Sequence of chain 1.A:
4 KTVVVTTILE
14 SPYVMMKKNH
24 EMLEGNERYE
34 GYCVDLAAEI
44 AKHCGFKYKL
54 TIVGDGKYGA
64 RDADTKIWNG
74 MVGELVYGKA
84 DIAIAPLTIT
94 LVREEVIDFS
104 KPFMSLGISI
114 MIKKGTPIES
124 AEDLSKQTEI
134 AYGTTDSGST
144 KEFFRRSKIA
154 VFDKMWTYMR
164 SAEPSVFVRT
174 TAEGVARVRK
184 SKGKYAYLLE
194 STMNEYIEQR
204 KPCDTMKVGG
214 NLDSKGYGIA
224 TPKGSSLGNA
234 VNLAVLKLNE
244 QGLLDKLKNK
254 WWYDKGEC

Binding-site contacts:
Ligand atom CE2 contacts residue MET196 of chain 1.A at 3.9 Å (hydrophobic).
Ligand atom OT2 contacts residue LEU90 of chain 1.A at 3.5 Å.
Ligand atom CA contacts residue GLU193 of chain 1.A at 3.5 Å.
Ligand atom OT2 contacts residue TYR61 of chain 1.A at 3.6 Å.
Ligand atom OE1 contacts residue GLU193 of chain 1.A at 4.1 Å.
Ligand atom OT2 contacts residue THR91 of chain 1.A at 2.9 Å (h-bond).
Ligand atom OE1 contacts residue THR143 of chain 1.A at 2.8 Å (h-bond).
Ligand atom N contacts residue GLU193 of chain 1.A at 2.8 Å (salt-bridge).
Ligand atom N contacts residue THR91 of chain 1.A at 3.0 Å (h-bond).
Ligand atom N contacts residue TYR220 of chain 1.A at 3.5 Å.
Ligand atom C contacts residue THR91 of chain 1.A at 3.8 Å.
Ligand atom CE2 contacts residue GLU193 of chain 1.A at 3.5 Å.
Ligand atom C contacts residue ARG96 of chain 1.A at 3.5 Å.
Ligand atom CE2 contacts residue TYR61 of chain 1.A at 3.3 Å (hydrophobic).
Ligand atom OT1 contacts residue GLY141 of chain 1.A at 3.2 Å.
Ligand atom CD1 contacts residue THR143 of chain 1.A at 3.9 Å.
Ligand atom CB contacts residue GLU193 of chain 1.A at 4.0 Å.
Ligand atom OT1 contacts residue SER142 of chain 1.A at 2.9 Å (h-bond).
Ligand atom CA contacts residue THR91 of chain 1.A at 3.5 Å.
Ligand atom N contacts residue PRO89 of chain 1.A at 2.7 Å (h-bond).
Ligand atom NE1 contacts residue GLU193 of chain 1.A at 3.0 Å (salt-bridge).
Ligand atom CG contacts residue GLU193 of chain 1.A at 3.4 Å.
Ligand atom CA contacts residue SER142 of chain 1.A at 3.5 Å.
Ligand atom OE2 contacts residue GLU193 of chain 1.A at 3.4 Å (salt-bridge).
Ligand atom CB contacts residue TYR61 of chain 1.A at 3.7 Å (hydrophobic).
Ligand atom CE2 contacts residue TYR220 of chain 1.A at 3.8 Å (hydrophobic).
Ligand atom CD1 contacts residue GLU193 of chain 1.A at 3.7 Å.
Ligand atom CD2 contacts residue GLU193 of chain 1.A at 3.1 Å.
Ligand atom CA contacts residue TYR61 of chain 1.A at 4.1 Å (hydrophobic).
Ligand atom C contacts residue TYR61 of chain 1.A at 3.6 Å (hydrophobic).
Ligand atom OT2 contacts residue ARG96 of chain 1.A at 2.8 Å (salt-bridge).
Ligand atom OT2 contacts residue SER142 of chain 1.A at 3.8 Å.
Ligand atom OE2 contacts residue MET196 of chain 1.A at 3.5 Å.
Ligand atom NE1 contacts residue LEU192 of chain 1.A at 3.6 Å.
Ligand atom C contacts residue SER142 of chain 1.A at 3.3 Å.
Ligand atom OT1 contacts residue TYR61 of chain 1.A at 3.3 Å.
Ligand atom OT1 contacts residue ARG96 of chain 1.A at 3.0 Å (salt-bridge).
Ligand atom CE2 contacts residue PRO89 of chain 1.A at 3.9 Å (hydrophobic).
Ligand atom OT2 contacts residue PRO89 of chain 1.A at 3.7 Å.
Ligand atom CA contacts residue PRO89 of chain 1.A at 3.9 Å (hydrophobic).

The protein below binds the small molecule below.
Small molecule (SMILES): Cc1onc(O)c1C[C@H](N)C(=O)O